Sequence of chain 1.B:
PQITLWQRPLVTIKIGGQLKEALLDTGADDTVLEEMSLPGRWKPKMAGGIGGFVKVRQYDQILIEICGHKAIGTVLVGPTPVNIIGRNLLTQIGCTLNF

Binding-site contacts:
Ligand atom C2 contacts residue GLY48 of chain 1.B at 2.6 Å.
Ligand atom C14 contacts residue ALA28 of chain 1.B at 3.6 Å (hydrophobic).
Ligand atom C23 contacts residue GLY27 of chain 1.B at 3.5 Å.
Ligand atom C3 contacts residue ASP29 of chain 1.B at 3.5 Å.
Ligand atom C31 contacts residue ASP30 of chain 1.A at 3.2 Å.
Ligand atom C12 contacts residue GLY27 of chain 1.B at 3.6 Å.
Ligand atom C24 contacts residue ASP25 of chain 1.A at 3.7 Å.
Ligand atom N2 contacts residue ASP29 of chain 1.B at 2.9 Å (salt-bridge).
Ligand atom O4 contacts residue ASP25 of chain 1.A at 2.8 Å (salt-bridge).
Ligand atom C33 contacts residue ASP29 of chain 1.A at 3.4 Å.
Ligand atom O2 contacts residue GLY49 of chain 1.B at 3.3 Å.
Ligand atom O3 contacts residue ALA28 of chain 1.A at 3.5 Å.
Ligand atom C36 contacts residue ASP30 of chain 1.A at 3.5 Å.
Ligand atom C6 contacts residue VAL82 of chain 1.B at 3.6 Å (hydrophobic).
Ligand atom N3 contacts residue GLY27 of chain 1.B at 2.9 Å (h-bond).
Ligand atom C8 contacts residue ILE50 of chain 1.A at 3.7 Å (hydrophobic).
Ligand atom N2 contacts residue ARG8 of chain 1.A at 3.6 Å (salt-bridge).
Ligand atom C36 contacts residue VAL32 of chain 1.A at 3.0 Å (hydrophobic).
Ligand atom O4 contacts residue GLY27 of chain 1.A at 3.6 Å (h-bond).
Ligand atom C4 contacts residue ILE84 of chain 1.B at 3.7 Å (hydrophobic).
Ligand atom C16 contacts residue GLY48 of chain 1.B at 3.1 Å.
Ligand atom C23 contacts residue ASP25 of chain 1.A at 3.1 Å.
Ligand atom C32 contacts residue ASP30 of chain 1.A at 2.9 Å.
Ligand atom O1 contacts residue ASP29 of chain 1.B at 2.5 Å (salt-bridge).
Ligand atom C21 contacts residue GLY49 of chain 1.B at 3.6 Å.
Ligand atom C15 contacts residue ASP30 of chain 1.B at 3.7 Å.
Ligand atom O1 contacts residue ALA28 of chain 1.B at 3.0 Å.
Ligand atom C24 contacts residue ASP25 of chain 1.B at 3.4 Å.
Ligand atom C7 contacts residue VAL82 of chain 1.B at 3.7 Å (hydrophobic).
Ligand atom C19 contacts residue VAL82 of chain 1.A at 3.5 Å (hydrophobic).
Ligand atom C5 contacts residue GLY27 of chain 1.A at 3.4 Å.
Ligand atom C37 contacts residue GLY48 of chain 1.B at 3.1 Å.
Ligand atom C16 contacts residue GLY49 of chain 1.B at 3.5 Å.
Ligand atom C29 contacts residue GLY27 of chain 1.A at 3.5 Å.
Ligand atom C16 contacts residue PRO81 of chain 1.A at 3.5 Å (hydrophobic).
Ligand atom O1 contacts residue GLY27 of chain 1.B at 3.4 Å (h-bond).
Ligand atom C17 contacts residue GLY48 of chain 1.B at 3.3 Å.
Ligand atom C29 contacts residue ASP25 of chain 1.B at 3.1 Å.
Ligand atom N4 contacts residue GLY27 of chain 1.A at 3.6 Å (h-bond).
Ligand atom O4 contacts residue ASP25 of chain 1.B at 2.9 Å (salt-bridge).

Sequence of chain 1.A:
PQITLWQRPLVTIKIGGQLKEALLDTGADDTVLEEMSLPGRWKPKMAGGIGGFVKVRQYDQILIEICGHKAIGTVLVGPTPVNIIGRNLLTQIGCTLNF

The protein below binds the small molecule below.
Small molecule (SMILES): Cc1cccc(C)c1OCC(=O)N[C@@H](Cc1ccccc1)[C@@H](O)C[C@H](Cc1ccccc1)NC(=O)[C@H](C(C)C)N1CCCNC1=O